A small-molecule ligand and the protein it binds are described below.
Small molecule (SMILES): CC(=O)N[C@@H]1[C@@H](O)[C@H](O)[C@@H](CO)O[C@H]1O

Sequence of chain 1.F:
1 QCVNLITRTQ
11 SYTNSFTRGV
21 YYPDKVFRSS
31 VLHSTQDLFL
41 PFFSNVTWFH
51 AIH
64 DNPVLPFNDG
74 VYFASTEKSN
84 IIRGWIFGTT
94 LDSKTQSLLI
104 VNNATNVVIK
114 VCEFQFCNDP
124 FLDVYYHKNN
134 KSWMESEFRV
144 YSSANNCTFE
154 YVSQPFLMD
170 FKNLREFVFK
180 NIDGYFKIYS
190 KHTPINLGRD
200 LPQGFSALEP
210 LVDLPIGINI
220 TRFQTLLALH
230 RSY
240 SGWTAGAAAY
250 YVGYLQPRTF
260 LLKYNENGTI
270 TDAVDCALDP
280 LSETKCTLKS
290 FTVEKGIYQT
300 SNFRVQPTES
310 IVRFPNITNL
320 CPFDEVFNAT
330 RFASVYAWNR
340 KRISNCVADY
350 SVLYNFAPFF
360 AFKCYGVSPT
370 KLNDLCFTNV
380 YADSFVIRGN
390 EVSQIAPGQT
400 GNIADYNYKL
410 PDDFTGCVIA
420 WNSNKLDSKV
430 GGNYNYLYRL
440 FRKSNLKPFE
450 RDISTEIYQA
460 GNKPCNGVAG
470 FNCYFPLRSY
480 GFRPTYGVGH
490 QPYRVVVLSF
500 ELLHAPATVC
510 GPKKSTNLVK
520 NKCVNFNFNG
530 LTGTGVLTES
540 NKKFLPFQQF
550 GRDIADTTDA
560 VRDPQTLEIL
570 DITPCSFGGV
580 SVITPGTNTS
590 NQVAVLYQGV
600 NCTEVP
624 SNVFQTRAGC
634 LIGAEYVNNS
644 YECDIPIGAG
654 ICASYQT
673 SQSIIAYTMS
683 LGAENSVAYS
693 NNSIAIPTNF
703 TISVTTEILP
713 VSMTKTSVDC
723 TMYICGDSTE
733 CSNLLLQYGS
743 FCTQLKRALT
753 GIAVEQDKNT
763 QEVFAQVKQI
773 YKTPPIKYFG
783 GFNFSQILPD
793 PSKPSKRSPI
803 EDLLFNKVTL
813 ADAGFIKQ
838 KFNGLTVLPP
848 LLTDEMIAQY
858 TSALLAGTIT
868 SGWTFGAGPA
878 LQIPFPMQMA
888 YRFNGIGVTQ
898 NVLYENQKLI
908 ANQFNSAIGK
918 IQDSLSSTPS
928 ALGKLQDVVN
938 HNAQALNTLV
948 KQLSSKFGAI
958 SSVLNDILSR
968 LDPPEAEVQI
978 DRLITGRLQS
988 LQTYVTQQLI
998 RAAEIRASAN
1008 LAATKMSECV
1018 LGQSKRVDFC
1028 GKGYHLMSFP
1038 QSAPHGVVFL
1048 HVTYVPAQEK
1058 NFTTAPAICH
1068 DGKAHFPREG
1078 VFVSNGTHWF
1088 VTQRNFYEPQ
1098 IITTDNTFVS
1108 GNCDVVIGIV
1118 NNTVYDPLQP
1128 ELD

Binding-site contacts:
Ligand atom N2 contacts residue ASN785 of chain 1.F at 3.0 Å (h-bond).
Ligand atom O6 contacts residue GLN788 of chain 1.F at 3.3 Å (h-bond).
Ligand atom C1 contacts residue SER787 of chain 1.F at 3.5 Å.
Ligand atom C6 contacts residue GLN788 of chain 1.F at 4.5 Å.
Ligand atom O5 contacts residue SER787 of chain 1.F at 3.7 Å.
Ligand atom O7 contacts residue ASN785 of chain 1.F at 4.2 Å.
Ligand atom C2 contacts residue ASN785 of chain 1.F at 2.5 Å.
Ligand atom C5 contacts residue SER787 of chain 1.F at 3.9 Å.
Ligand atom C8 contacts residue ASN785 of chain 1.F at 4.4 Å.
Ligand atom C5 contacts residue ASN785 of chain 1.F at 3.6 Å.
Ligand atom C4 contacts residue ASN785 of chain 1.F at 4.2 Å.
Ligand atom O6 contacts residue SER787 of chain 1.F at 4.2 Å.
Ligand atom O5 contacts residue ASN785 of chain 1.F at 2.3 Å (h-bond).
Ligand atom C7 contacts residue ASN785 of chain 1.F at 3.9 Å.
Ligand atom C1 contacts residue ASN785 of chain 1.F at 1.4 Å.
Ligand atom C3 contacts residue ASN785 of chain 1.F at 3.8 Å.